Sequence of chain 1.B:
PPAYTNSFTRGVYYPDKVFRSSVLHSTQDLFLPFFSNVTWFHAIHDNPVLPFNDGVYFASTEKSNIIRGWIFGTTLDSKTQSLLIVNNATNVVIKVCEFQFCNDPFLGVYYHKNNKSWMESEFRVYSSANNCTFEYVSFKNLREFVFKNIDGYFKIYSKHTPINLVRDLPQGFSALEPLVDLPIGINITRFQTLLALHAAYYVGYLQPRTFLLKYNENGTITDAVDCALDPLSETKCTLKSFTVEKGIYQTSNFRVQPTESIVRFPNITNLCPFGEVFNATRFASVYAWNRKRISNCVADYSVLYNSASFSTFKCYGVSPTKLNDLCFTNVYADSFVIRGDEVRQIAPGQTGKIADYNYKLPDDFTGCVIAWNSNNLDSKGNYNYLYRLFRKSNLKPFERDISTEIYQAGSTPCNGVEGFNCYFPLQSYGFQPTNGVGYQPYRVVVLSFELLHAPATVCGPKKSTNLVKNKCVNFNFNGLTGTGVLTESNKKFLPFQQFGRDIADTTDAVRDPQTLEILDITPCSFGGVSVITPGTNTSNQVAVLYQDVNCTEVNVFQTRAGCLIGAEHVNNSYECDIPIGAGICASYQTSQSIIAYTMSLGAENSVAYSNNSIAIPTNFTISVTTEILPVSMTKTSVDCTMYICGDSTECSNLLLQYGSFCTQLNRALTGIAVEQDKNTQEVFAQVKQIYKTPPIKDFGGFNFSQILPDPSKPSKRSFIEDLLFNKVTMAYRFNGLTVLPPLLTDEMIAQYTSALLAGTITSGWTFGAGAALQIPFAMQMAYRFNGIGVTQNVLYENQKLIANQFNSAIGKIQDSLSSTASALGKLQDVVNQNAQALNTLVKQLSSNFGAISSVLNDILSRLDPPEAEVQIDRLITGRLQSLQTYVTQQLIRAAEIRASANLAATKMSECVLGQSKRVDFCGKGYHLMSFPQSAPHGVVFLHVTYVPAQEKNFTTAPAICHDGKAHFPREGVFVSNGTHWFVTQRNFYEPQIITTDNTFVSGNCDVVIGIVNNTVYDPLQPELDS

This small molecule binds to this protein.
Small molecule (SMILES): CC(=O)N[C@@H]1[C@@H](O)[C@H](O)[C@@H](CO)O[C@H]1O

Binding-site contacts:
Ligand atom O5 contacts residue ASN331 of chain 1.B at 2.3 Å (h-bond).
Ligand atom C8 contacts residue GLN580 of chain 1.B at 3.1 Å.
Ligand atom C3 contacts residue GLN580 of chain 1.B at 3.6 Å.
Ligand atom N2 contacts residue THR581 of chain 1.B at 4.4 Å.
Ligand atom C7 contacts residue PRO579 of chain 1.B at 4.4 Å (hydrophobic).
Ligand atom C1 contacts residue GLN580 of chain 1.B at 3.4 Å.
Ligand atom C3 contacts residue ASN331 of chain 1.B at 3.8 Å.
Ligand atom C5 contacts residue ASN331 of chain 1.B at 3.6 Å.
Ligand atom C4 contacts residue ASN331 of chain 1.B at 4.2 Å.
Ligand atom C7 contacts residue ASN331 of chain 1.B at 3.4 Å.
Ligand atom C2 contacts residue ASN331 of chain 1.B at 2.5 Å.
Ligand atom N2 contacts residue ASN331 of chain 1.B at 3.0 Å (h-bond).
Ligand atom O6 contacts residue ASN331 of chain 1.B at 4.4 Å.
Ligand atom O7 contacts residue ASN331 of chain 1.B at 3.0 Å (h-bond).
Ligand atom C8 contacts residue ASN331 of chain 1.B at 4.3 Å.
Ligand atom C1 contacts residue ASN331 of chain 1.B at 1.4 Å.
Ligand atom N2 contacts residue GLN580 of chain 1.B at 2.2 Å (h-bond).
Ligand atom C8 contacts residue PRO330 of chain 1.B at 4.2 Å (hydrophobic).
Ligand atom O7 contacts residue GLN580 of chain 1.B at 4.3 Å.
Ligand atom C8 contacts residue PRO579 of chain 1.B at 3.1 Å (hydrophobic).
Ligand atom C7 contacts residue GLN580 of chain 1.B at 3.1 Å.
Ligand atom C2 contacts residue GLN580 of chain 1.B at 3.1 Å.
Ligand atom O3 contacts residue GLN580 of chain 1.B at 4.2 Å.